This protein binds this small molecule.
Small molecule (SMILES): CC(=O)N[C@@H]1[C@@H](O)[C@H](O)[C@@H](CO)O[C@H]1O

Sequence of chain 2.A:
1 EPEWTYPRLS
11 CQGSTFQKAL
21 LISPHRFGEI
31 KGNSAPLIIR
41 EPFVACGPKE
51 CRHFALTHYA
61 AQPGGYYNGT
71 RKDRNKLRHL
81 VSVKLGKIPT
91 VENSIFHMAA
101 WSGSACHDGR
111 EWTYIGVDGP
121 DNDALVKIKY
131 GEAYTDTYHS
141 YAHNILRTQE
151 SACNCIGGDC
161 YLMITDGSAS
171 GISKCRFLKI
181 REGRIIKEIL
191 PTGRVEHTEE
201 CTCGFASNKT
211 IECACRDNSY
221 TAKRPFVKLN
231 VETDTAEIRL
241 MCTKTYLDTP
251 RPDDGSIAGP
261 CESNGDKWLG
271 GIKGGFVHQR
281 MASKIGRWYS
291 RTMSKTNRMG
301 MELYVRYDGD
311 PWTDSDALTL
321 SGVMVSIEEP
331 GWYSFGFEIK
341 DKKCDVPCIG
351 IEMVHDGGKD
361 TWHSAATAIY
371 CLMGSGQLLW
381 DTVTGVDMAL

Binding-site contacts:
Ligand atom C3 contacts residue ASN208 of chain 2.A at 3.7 Å.
Ligand atom N2 contacts residue PRO7 of chain 2.A at 2.5 Å (h-bond).
Ligand atom C2 contacts residue PRO7 of chain 2.A at 3.1 Å (hydrophobic).
Ligand atom N2 contacts residue ARG8 of chain 2.A at 4.0 Å.
Ligand atom C7 contacts residue ARG8 of chain 2.A at 3.9 Å.
Ligand atom C8 contacts residue LEU9 of chain 2.A at 3.8 Å (hydrophobic).
Ligand atom C8 contacts residue ARG280 of chain 2.A at 4.2 Å.
Ligand atom O3 contacts residue PRO7 of chain 2.A at 3.5 Å (h-bond).
Ligand atom C3 contacts residue ARG8 of chain 2.A at 4.1 Å.
Ligand atom C5 contacts residue TYR6 of chain 2.A at 3.8 Å (hydrophobic).
Ligand atom C7 contacts residue ASN208 of chain 2.A at 3.8 Å.
Ligand atom O7 contacts residue ASN208 of chain 2.A at 4.2 Å.
Ligand atom C7 contacts residue PRO7 of chain 2.A at 3.3 Å (hydrophobic).
Ligand atom O5 contacts residue TYR6 of chain 2.A at 3.7 Å.
Ligand atom C1 contacts residue TYR6 of chain 2.A at 3.7 Å (hydrophobic).
Ligand atom O7 contacts residue PRO7 of chain 2.A at 4.3 Å.
Ligand atom N2 contacts residue ASN208 of chain 2.A at 2.8 Å (h-bond).
Ligand atom C1 contacts residue ASN208 of chain 2.A at 1.5 Å.
Ligand atom C4 contacts residue ASN208 of chain 2.A at 4.2 Å.
Ligand atom O6 contacts residue TYR6 of chain 2.A at 3.9 Å.
Ligand atom O5 contacts residue ASN208 of chain 2.A at 2.6 Å (h-bond).
Ligand atom C8 contacts residue PRO7 of chain 2.A at 3.7 Å (hydrophobic).
Ligand atom O3 contacts residue ARG8 of chain 2.A at 3.5 Å.
Ligand atom C5 contacts residue ASN208 of chain 2.A at 3.9 Å.
Ligand atom C1 contacts residue PRO7 of chain 2.A at 3.5 Å (hydrophobic).
Ligand atom C8 contacts residue ARG8 of chain 2.A at 3.5 Å.
Ligand atom C2 contacts residue ASN208 of chain 2.A at 2.3 Å.
Ligand atom C3 contacts residue PRO7 of chain 2.A at 3.1 Å (hydrophobic).